Sequence of chain 1.A:
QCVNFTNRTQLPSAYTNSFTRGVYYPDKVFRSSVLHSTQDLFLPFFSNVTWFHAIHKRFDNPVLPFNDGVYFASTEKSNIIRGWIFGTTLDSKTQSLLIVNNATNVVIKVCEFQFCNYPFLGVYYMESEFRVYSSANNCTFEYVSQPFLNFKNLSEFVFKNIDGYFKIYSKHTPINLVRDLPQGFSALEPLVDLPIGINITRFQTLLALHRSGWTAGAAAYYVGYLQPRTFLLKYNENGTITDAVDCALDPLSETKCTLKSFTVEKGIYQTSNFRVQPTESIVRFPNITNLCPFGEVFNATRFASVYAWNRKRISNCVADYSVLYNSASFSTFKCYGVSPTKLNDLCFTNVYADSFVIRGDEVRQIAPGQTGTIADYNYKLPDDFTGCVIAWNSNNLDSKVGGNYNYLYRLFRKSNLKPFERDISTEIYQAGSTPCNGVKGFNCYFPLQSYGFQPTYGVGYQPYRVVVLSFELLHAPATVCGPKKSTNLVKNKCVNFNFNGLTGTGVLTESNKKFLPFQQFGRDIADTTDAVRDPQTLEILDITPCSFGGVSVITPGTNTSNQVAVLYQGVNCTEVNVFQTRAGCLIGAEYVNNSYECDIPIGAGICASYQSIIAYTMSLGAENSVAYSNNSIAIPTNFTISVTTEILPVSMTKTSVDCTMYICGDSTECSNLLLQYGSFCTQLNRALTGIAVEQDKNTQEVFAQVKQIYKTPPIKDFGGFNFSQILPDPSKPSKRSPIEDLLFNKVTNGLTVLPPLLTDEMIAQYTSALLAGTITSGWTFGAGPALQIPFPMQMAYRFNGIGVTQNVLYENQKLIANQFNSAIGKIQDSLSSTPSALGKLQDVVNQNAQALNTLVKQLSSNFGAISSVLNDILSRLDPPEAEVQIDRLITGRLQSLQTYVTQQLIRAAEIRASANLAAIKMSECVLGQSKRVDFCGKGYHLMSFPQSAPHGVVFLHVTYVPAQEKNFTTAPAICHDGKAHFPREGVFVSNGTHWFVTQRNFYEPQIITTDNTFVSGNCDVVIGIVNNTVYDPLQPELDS

Binding-site contacts:
Ligand atom C7 contacts residue ASN137 of chain 1.A at 4.2 Å.
Ligand atom O7 contacts residue ASN137 of chain 1.A at 3.8 Å.
Ligand atom C7 contacts residue ASN17 of chain 1.A at 3.2 Å.
Ligand atom O5 contacts residue ASN137 of chain 1.A at 3.9 Å.
Ligand atom C1 contacts residue ASN137 of chain 1.A at 4.3 Å.
Ligand atom C3 contacts residue ASN137 of chain 1.A at 4.3 Å.
Ligand atom O5 contacts residue ASN17 of chain 1.A at 2.4 Å (h-bond).
Ligand atom C5 contacts residue ASN137 of chain 1.A at 3.6 Å.
Ligand atom O5 contacts residue TYR138 of chain 1.A at 4.2 Å.
Ligand atom C8 contacts residue CYS15 of chain 1.A at 3.4 Å (hydrophobic).
Ligand atom C5 contacts residue ASN17 of chain 1.A at 3.7 Å.
Ligand atom C8 contacts residue ASN137 of chain 1.A at 4.0 Å.
Ligand atom C1 contacts residue ASN17 of chain 1.A at 1.5 Å.
Ligand atom C6 contacts residue ASN137 of chain 1.A at 3.9 Å.
Ligand atom C1 contacts residue TYR138 of chain 1.A at 4.2 Å (hydrophobic).
Ligand atom C4 contacts residue ASN137 of chain 1.A at 4.5 Å.
Ligand atom N2 contacts residue CYS15 of chain 1.A at 4.5 Å.
Ligand atom C3 contacts residue ASN17 of chain 1.A at 3.9 Å.
Ligand atom C2 contacts residue ASN17 of chain 1.A at 2.6 Å.
Ligand atom C4 contacts residue ASN17 of chain 1.A at 4.3 Å.
Ligand atom N2 contacts residue ASN17 of chain 1.A at 3.1 Å (h-bond).
Ligand atom O7 contacts residue ASN17 of chain 1.A at 3.2 Å (h-bond).
Ligand atom C8 contacts residue ASN17 of chain 1.A at 4.0 Å.

The small molecule below binds the protein below.
Small molecule (SMILES): CC(=O)N[C@H]1[C@H](O[C@H]2[C@H](O)[C@@H](NC(C)=O)CO[C@@H]2CO)O[C@H](CO)[C@@H](O)[C@@H]1O